A small-molecule ligand and the protein it binds are described below.
Small molecule (SMILES): OC[C@H]1O[C@@H](O[C@H]2[C@H](O)[C@H](O)[C@H](O)O[C@@H]2CO)[C@H](O)[C@@H](O)[C@H]1O

Binding-site contacts:
Ligand atom C5 contacts residue ALA218 of chain 1.B at 4.3 Å (hydrophobic).
Ligand atom C4 contacts residue ALA88 of chain 1.B at 4.0 Å (hydrophobic).
Ligand atom O4 contacts residue ALA218 of chain 1.B at 3.1 Å (h-bond).
Ligand atom C4 contacts residue ASP89 of chain 1.B at 3.5 Å.
Ligand atom O6 contacts residue PHE131 of chain 1.B at 3.9 Å.
Ligand atom O3 contacts residue ALA218 of chain 1.B at 3.9 Å.
Ligand atom C2 contacts residue GLN219 of chain 1.B at 4.0 Å.
Ligand atom O3 contacts residue ASN133 of chain 1.B at 3.0 Å (h-bond).
Ligand atom C4 contacts residue PHE131 of chain 1.B at 3.7 Å (hydrophobic).
Ligand atom C2 contacts residue ASN133 of chain 1.B at 4.1 Å.
Ligand atom O3 contacts residue GLN219 of chain 1.B at 2.9 Å (h-bond).
Ligand atom C2 contacts residue ALA218 of chain 1.B at 4.0 Å (hydrophobic).
Ligand atom O5 contacts residue ALA218 of chain 1.B at 3.6 Å.
Ligand atom C4 contacts residue ALA218 of chain 1.B at 4.3 Å (hydrophobic).
Ligand atom O4 contacts residue ALA218 of chain 1.B at 3.5 Å.
Ligand atom C6 contacts residue PHE131 of chain 1.B at 3.8 Å (hydrophobic).
Ligand atom O3 contacts residue TYR106 of chain 1.B at 3.7 Å.
Ligand atom C3 contacts residue ALA218 of chain 1.B at 3.9 Å (hydrophobic).
Ligand atom O4 contacts residue GLY217 of chain 1.B at 3.2 Å.
Ligand atom O3 contacts residue ASP89 of chain 1.B at 2.6 Å (salt-bridge).
Ligand atom C2 contacts residue TYR106 of chain 1.B at 4.3 Å (hydrophobic).
Ligand atom C3 contacts residue PHE131 of chain 1.B at 3.6 Å (hydrophobic).
Ligand atom C1 contacts residue ALA218 of chain 1.B at 3.9 Å (hydrophobic).
Ligand atom O6 contacts residue ALA222 of chain 1.B at 3.8 Å.
Ligand atom C6 contacts residue ALA222 of chain 1.B at 3.6 Å (hydrophobic).
Ligand atom C5 contacts residue PHE131 of chain 1.B at 3.5 Å (hydrophobic).
Ligand atom O2 contacts residue ASN133 of chain 1.B at 3.6 Å.
Ligand atom O2 contacts residue GLN219 of chain 1.B at 3.3 Å (h-bond).
Ligand atom O6 contacts residue GLN219 of chain 1.B at 3.5 Å (h-bond).
Ligand atom O4 contacts residue ASP89 of chain 1.B at 2.7 Å (salt-bridge).
Ligand atom C3 contacts residue ASN133 of chain 1.B at 3.3 Å.
Ligand atom C3 contacts residue ASP89 of chain 1.B at 3.6 Å.
Ligand atom O4 contacts residue TYR106 of chain 1.B at 4.1 Å.
Ligand atom C6 contacts residue ALA88 of chain 1.B at 4.1 Å (hydrophobic).
Ligand atom O3 contacts residue PHE131 of chain 1.B at 4.0 Å.
Ligand atom C4 contacts residue ALA218 of chain 1.B at 4.3 Å (hydrophobic).
Ligand atom O4 contacts residue ALA88 of chain 1.B at 3.8 Å.
Ligand atom C6 contacts residue ALA218 of chain 1.B at 4.0 Å (hydrophobic).
Ligand atom C3 contacts residue GLN219 of chain 1.B at 4.0 Å.
Ligand atom O3 contacts residue GLY107 of chain 1.B at 3.1 Å (h-bond).

Sequence of chain 1.B:
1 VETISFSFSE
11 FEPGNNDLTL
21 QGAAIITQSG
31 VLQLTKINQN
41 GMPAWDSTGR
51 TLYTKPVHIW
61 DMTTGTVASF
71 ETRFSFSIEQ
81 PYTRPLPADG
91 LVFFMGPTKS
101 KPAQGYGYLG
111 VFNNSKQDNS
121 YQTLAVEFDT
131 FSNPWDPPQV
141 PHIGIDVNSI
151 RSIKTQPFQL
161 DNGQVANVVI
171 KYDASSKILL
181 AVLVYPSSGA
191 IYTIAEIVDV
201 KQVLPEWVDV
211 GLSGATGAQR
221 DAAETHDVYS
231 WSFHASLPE